Sequence of chain 1.C:
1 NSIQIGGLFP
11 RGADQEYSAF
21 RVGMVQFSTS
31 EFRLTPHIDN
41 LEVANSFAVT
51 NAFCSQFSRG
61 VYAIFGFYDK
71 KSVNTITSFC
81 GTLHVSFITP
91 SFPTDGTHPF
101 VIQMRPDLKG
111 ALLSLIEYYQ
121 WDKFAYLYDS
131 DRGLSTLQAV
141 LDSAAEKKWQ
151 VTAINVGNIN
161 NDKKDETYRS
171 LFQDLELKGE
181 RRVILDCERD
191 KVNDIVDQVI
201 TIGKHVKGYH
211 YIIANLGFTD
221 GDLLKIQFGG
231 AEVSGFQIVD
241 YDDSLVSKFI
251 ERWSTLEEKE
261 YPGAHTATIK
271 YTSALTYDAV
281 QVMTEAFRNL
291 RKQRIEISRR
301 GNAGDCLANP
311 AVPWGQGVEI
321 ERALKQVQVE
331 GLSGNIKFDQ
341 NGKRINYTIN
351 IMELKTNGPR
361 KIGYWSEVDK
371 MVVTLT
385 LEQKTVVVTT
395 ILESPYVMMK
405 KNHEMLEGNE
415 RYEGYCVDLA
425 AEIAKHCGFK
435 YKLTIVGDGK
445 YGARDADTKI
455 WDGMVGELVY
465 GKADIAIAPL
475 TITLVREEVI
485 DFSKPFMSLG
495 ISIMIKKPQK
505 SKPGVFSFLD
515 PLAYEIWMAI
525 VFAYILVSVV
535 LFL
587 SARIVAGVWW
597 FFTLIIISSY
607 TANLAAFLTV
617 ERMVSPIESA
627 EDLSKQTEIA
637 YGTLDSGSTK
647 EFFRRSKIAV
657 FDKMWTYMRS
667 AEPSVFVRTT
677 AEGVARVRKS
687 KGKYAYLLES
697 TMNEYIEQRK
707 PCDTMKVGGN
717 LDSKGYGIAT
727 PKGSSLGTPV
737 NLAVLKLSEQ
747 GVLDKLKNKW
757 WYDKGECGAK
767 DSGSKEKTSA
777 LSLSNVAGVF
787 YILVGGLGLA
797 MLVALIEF

A small-molecule ligand and the protein it binds are described below.
Small molecule (SMILES): C=C(C)[C@H]1CN[C@H](C(=O)O)[C@H]1CC(=O)O

Binding-site contacts:
Ligand atom OD2 contacts residue THR645 of chain 1.C at 2.3 Å (h-bond).
Ligand atom OXT contacts residue TYR445 of chain 1.C at 3.7 Å.
Ligand atom CD1 contacts residue TYR445 of chain 1.C at 3.5 Å (hydrophobic).
Ligand atom N contacts residue GLU695 of chain 1.C at 2.8 Å (salt-bridge).
Ligand atom CD contacts residue MET698 of chain 1.C at 3.8 Å (hydrophobic).
Ligand atom OXT contacts residue LEU474 of chain 1.C at 4.0 Å.
Ligand atom O contacts residue SER644 of chain 1.C at 2.9 Å (h-bond).
Ligand atom O contacts residue THR475 of chain 1.C at 4.1 Å.
Ligand atom OXT contacts residue SER644 of chain 1.C at 3.6 Å (h-bond).
Ligand atom CB1 contacts residue GLU695 of chain 1.C at 3.6 Å.
Ligand atom OD1 contacts residue THR645 of chain 1.C at 3.3 Å (h-bond).
Ligand atom N contacts residue PRO473 of chain 1.C at 3.6 Å (h-bond).
Ligand atom O contacts residue ARG480 of chain 1.C at 3.2 Å (salt-bridge).
Ligand atom N contacts residue THR475 of chain 1.C at 3.2 Å (h-bond).
Ligand atom CD contacts residue TYR445 of chain 1.C at 3.4 Å (hydrophobic).
Ligand atom OD1 contacts residue SER642 of chain 1.C at 3.5 Å (h-bond).
Ligand atom OXT contacts residue THR475 of chain 1.C at 2.6 Å (h-bond).
Ligand atom OXT contacts residue PRO473 of chain 1.C at 3.7 Å.
Ligand atom C contacts residue SER644 of chain 1.C at 3.3 Å.
Ligand atom CG contacts residue TYR445 of chain 1.C at 3.4 Å (hydrophobic).
Ligand atom O contacts residue GLY643 of chain 1.C at 3.6 Å.
Ligand atom OXT contacts residue ARG480 of chain 1.C at 3.3 Å (salt-bridge).
Ligand atom CG2 contacts residue TYR445 of chain 1.C at 3.4 Å (hydrophobic).
Ligand atom C contacts residue ARG480 of chain 1.C at 3.9 Å.
Ligand atom CG1 contacts residue SER644 of chain 1.C at 4.0 Å.
Ligand atom C contacts residue THR475 of chain 1.C at 3.1 Å.
Ligand atom CD1 contacts residue MET698 of chain 1.C at 4.1 Å (hydrophobic).
Ligand atom CD2 contacts residue TYR445 of chain 1.C at 3.5 Å (hydrophobic).
Ligand atom CD contacts residue GLU695 of chain 1.C at 3.5 Å.
Ligand atom CA contacts residue GLU695 of chain 1.C at 3.3 Å.
Ligand atom CG1 contacts residue THR645 of chain 1.C at 3.3 Å.
Ligand atom CD2 contacts residue LEU640 of chain 1.C at 4.0 Å (hydrophobic).
Ligand atom CA contacts residue THR475 of chain 1.C at 3.2 Å.
Ligand atom CG1 contacts residue LEU640 of chain 1.C at 3.9 Å (hydrophobic).
Ligand atom OD1 contacts residue SER644 of chain 1.C at 3.0 Å (h-bond).
Ligand atom OD1 contacts residue GLY643 of chain 1.C at 3.3 Å.
Ligand atom CB1 contacts residue LEU640 of chain 1.C at 3.6 Å (hydrophobic).
Ligand atom OD2 contacts residue GLU695 of chain 1.C at 3.7 Å.
Ligand atom CD contacts residue PRO473 of chain 1.C at 3.6 Å (hydrophobic).
Ligand atom N contacts residue TYR722 of chain 1.C at 4.0 Å.